The protein below binds the small molecule below.
Small molecule (SMILES): COc1cc2ccccc2cc1-c1[nH]ncc1NC(=O)c1cnn2cccnc12

Binding-site contacts:
Ligand atom O1 contacts residue LEU29 of chain 1.B at 3.6 Å.
Ligand atom C6 contacts residue GLY35 of chain 1.B at 3.7 Å.
Ligand atom C6 contacts residue GLY32 of chain 1.B at 3.8 Å.
Ligand atom C contacts residue GLY168 of chain 1.B at 3.7 Å.
Ligand atom N contacts residue GLU114 of chain 1.B at 2.9 Å (salt-bridge).
Ligand atom N4 contacts residue LEU158 of chain 1.B at 3.4 Å.
Ligand atom C5 contacts residue LYS56 of chain 1.B at 3.7 Å.
Ligand atom C19 contacts residue LEU158 of chain 1.B at 3.7 Å (hydrophobic).
Ligand atom C13 contacts residue LEU29 of chain 1.B at 3.5 Å (hydrophobic).
Ligand atom C15 contacts residue LEU29 of chain 1.B at 3.6 Å (hydrophobic).
Ligand atom C14 contacts residue LEU158 of chain 1.B at 3.7 Å (hydrophobic).
Ligand atom N contacts residue LEU29 of chain 1.B at 3.3 Å (h-bond).
Ligand atom N3 contacts residue LEU107 of chain 1.B at 3.0 Å (h-bond).
Ligand atom C14 contacts residue LEU29 of chain 1.B at 3.6 Å (hydrophobic).
Ligand atom C13 contacts residue GLU114 of chain 1.B at 3.5 Å.
Ligand atom N5 contacts residue LEU158 of chain 1.B at 3.6 Å.
Ligand atom C8 contacts residue VAL37 of chain 1.B at 3.5 Å (hydrophobic).
Ligand atom C18 contacts residue LEU158 of chain 1.B at 3.7 Å (hydrophobic).
Ligand atom C4 contacts residue GOL1 of chain 1.D at 3.5 Å.
Ligand atom N4 contacts residue ALA54 of chain 1.B at 3.5 Å.
Ligand atom N3 contacts residue GLU105 of chain 1.B at 3.8 Å.
Ligand atom C15 contacts residue LEU158 of chain 1.B at 3.6 Å (hydrophobic).
Ligand atom C20 contacts residue ALA54 of chain 1.B at 3.4 Å (hydrophobic).
Ligand atom N5 contacts residue VAL37 of chain 1.B at 3.7 Å.
Ligand atom C2 contacts residue GOL1 of chain 1.D at 3.6 Å.
Ligand atom C7 contacts residue GLY32 of chain 1.B at 3.7 Å.
Ligand atom O1 contacts residue GLY110 of chain 1.B at 3.6 Å.
Ligand atom C20 contacts residue GLU105 of chain 1.B at 3.3 Å.
Ligand atom C18 contacts residue GLY168 of chain 1.B at 3.5 Å.
Ligand atom C19 contacts residue MET104 of chain 1.B at 3.6 Å (hydrophobic).
Ligand atom C4 contacts residue ASP169 of chain 1.B at 3.4 Å.
Ligand atom C20 contacts residue LEU158 of chain 1.B at 3.6 Å (hydrophobic).
Ligand atom C7 contacts residue GLY30 of chain 1.B at 3.7 Å.
Ligand atom C16 contacts residue LEU107 of chain 1.B at 3.3 Å (hydrophobic).
Ligand atom C16 contacts residue LEU29 of chain 1.B at 3.7 Å (hydrophobic).
Ligand atom C3 contacts residue GOL1 of chain 1.D at 3.6 Å.
Ligand atom C9 contacts residue GLY30 of chain 1.B at 3.7 Å.
Ligand atom C17 contacts residue LEU158 of chain 1.B at 3.4 Å (hydrophobic).
Ligand atom C3 contacts residue VAL37 of chain 1.B at 3.5 Å (hydrophobic).
Ligand atom N1 contacts residue GLY30 of chain 1.B at 3.5 Å.

Sequence of chain 1.B:
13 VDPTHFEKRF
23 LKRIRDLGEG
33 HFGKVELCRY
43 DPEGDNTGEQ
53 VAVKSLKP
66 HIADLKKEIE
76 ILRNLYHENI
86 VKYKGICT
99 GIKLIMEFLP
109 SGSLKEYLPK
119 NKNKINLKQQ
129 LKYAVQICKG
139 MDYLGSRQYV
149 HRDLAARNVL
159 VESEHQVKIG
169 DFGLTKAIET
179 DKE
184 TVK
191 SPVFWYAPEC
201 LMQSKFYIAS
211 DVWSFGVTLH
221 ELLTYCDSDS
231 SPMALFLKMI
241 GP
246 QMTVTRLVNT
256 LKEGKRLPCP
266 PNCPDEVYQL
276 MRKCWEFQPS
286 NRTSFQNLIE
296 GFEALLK